Sequence of chain 15.C:
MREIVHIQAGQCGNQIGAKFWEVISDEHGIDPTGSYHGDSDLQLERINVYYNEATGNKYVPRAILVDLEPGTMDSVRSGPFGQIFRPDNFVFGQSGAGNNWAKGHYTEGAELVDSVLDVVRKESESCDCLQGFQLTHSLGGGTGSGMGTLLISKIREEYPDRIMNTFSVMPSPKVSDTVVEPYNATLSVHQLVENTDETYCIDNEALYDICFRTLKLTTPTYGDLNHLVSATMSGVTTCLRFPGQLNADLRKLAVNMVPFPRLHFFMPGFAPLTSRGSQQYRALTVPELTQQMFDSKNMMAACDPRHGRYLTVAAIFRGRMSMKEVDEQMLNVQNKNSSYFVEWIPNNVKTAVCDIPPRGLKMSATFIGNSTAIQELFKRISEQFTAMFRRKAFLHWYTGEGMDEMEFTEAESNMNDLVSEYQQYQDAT

Binding-site contacts:
Ligand atom C30 contacts residue HIS227 of chain 15.C at 3.1 Å.
Ligand atom O05 contacts residue LEU361 of chain 15.C at 3.8 Å.
Ligand atom C28 contacts residue PRO358 of chain 15.C at 3.8 Å (hydrophobic).
Ligand atom C42 contacts residue VAL23 of chain 15.C at 3.4 Å (hydrophobic).
Ligand atom O07 contacts residue ARG276 of chain 15.C at 3.8 Å.
Ligand atom C08 contacts residue HIS227 of chain 15.C at 2.9 Å.
Ligand atom C09 contacts residue HIS227 of chain 15.C at 3.3 Å.
Ligand atom C39 contacts residue ALA231 of chain 15.C at 3.8 Å (hydrophobic).
Ligand atom O06 contacts residue LEU273 of chain 15.C at 3.6 Å.
Ligand atom O06 contacts residue THR274 of chain 15.C at 3.1 Å (h-bond).
Ligand atom C15 contacts residue PRO272 of chain 15.C at 3.3 Å (hydrophobic).
Ligand atom O06 contacts residue LEU215 of chain 15.C at 3.7 Å.
Ligand atom C44 contacts residue LEU361 of chain 15.C at 3.8 Å (hydrophobic).
Ligand atom C31 contacts residue HIS227 of chain 15.C at 3.8 Å.
Ligand atom O14 contacts residue HIS227 of chain 15.C at 2.1 Å (h-bond).
Ligand atom C05 contacts residue HIS227 of chain 15.C at 2.9 Å.
Ligand atom C16 contacts residue PRO272 of chain 15.C at 3.6 Å (hydrophobic).
Ligand atom C13 contacts residue HIS227 of chain 15.C at 3.9 Å.
Ligand atom O13 contacts residue ARG359 of chain 15.C at 3.1 Å (salt-bridge).
Ligand atom C40 contacts residue SER234 of chain 15.C at 3.1 Å.
Ligand atom O08 contacts residue ARG276 of chain 15.C at 3.3 Å.
Ligand atom O13 contacts residue PRO358 of chain 15.C at 3.5 Å.
Ligand atom C44 contacts residue GLY360 of chain 15.C at 3.9 Å.
Ligand atom C07 contacts residue HIS227 of chain 15.C at 2.3 Å.
Ligand atom C40 contacts residue VAL23 of chain 15.C at 3.5 Å (hydrophobic).
Ligand atom C19 contacts residue ARG276 of chain 15.C at 3.9 Å.
Ligand atom C17 contacts residue LEU361 of chain 15.C at 3.9 Å (hydrophobic).
Ligand atom C06 contacts residue ASP224 of chain 15.C at 3.4 Å.
Ligand atom C41 contacts residue SER234 of chain 15.C at 3.7 Å.
Ligand atom O12 contacts residue GLY360 of chain 15.C at 3.4 Å (h-bond).
Ligand atom O06 contacts residue PRO272 of chain 15.C at 3.6 Å.
Ligand atom C36 contacts residue HIS227 of chain 15.C at 3.7 Å.
Ligand atom C04 contacts residue HIS227 of chain 15.C at 3.3 Å.
Ligand atom C08 contacts residue LEU228 of chain 15.C at 3.6 Å (hydrophobic).
Ligand atom C41 contacts residue VAL23 of chain 15.C at 2.8 Å (hydrophobic).
Ligand atom C06 contacts residue HIS227 of chain 15.C at 2.3 Å.
Ligand atom C19 contacts residue THR274 of chain 15.C at 3.2 Å.
Ligand atom C14 contacts residue LEU215 of chain 15.C at 3.8 Å (hydrophobic).
Ligand atom O13 contacts residue GLY360 of chain 15.C at 3.8 Å.
Ligand atom C14 contacts residue THR274 of chain 15.C at 3.6 Å.

A protein and the small-molecule ligand that binds it are described below.
Small molecule (SMILES): CC(=O)O[C@H]1C(=O)[C@@]2(C)[C@H]([C@H](OC(=O)c3ccccc3)[C@]3(O)C[C@H](OC(=O)[C@H](O)[C@@H](NC(=O)c4ccccc4)c4ccccc4)C(C)=C1C3(C)C)[C@]1(OC(C)=O)CO[C@@H]1C[C@@H]2O